Sequence of chain 1.C:
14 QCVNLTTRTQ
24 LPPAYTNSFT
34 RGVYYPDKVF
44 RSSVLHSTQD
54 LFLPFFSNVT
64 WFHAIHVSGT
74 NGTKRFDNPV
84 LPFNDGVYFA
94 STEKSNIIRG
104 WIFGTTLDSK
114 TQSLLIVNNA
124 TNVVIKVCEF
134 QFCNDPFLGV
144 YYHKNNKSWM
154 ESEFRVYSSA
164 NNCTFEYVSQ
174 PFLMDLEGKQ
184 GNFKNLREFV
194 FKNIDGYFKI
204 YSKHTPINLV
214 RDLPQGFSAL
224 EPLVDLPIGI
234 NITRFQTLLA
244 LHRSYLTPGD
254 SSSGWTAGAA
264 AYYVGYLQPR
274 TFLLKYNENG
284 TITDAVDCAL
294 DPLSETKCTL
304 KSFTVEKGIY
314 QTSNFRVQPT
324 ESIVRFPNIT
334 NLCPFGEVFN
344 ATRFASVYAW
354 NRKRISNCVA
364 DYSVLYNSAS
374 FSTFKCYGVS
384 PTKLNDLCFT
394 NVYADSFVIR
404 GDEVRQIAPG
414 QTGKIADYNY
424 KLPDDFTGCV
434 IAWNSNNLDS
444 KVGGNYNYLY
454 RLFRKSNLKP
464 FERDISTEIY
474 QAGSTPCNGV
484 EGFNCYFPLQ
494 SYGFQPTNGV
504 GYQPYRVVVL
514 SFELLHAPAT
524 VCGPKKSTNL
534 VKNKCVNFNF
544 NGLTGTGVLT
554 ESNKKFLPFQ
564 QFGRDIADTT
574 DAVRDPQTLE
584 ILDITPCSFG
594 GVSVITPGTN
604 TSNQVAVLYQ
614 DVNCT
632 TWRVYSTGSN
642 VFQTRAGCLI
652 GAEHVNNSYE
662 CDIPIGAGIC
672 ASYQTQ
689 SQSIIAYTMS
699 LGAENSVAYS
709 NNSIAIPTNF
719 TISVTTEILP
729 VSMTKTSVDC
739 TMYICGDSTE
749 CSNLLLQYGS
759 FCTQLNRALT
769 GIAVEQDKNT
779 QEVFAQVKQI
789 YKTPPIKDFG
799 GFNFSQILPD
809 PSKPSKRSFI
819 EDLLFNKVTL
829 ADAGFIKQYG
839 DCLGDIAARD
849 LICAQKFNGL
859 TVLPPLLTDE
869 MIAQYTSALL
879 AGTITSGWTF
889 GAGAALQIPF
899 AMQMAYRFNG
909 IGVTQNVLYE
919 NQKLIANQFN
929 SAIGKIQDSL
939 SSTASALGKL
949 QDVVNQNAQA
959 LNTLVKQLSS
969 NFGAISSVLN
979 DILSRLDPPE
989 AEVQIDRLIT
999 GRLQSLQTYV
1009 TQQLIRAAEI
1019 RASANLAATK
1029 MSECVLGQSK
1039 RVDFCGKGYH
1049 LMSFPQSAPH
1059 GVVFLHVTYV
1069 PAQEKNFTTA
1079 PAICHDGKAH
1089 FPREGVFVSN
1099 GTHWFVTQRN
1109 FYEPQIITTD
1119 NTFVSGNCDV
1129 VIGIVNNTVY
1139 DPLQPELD

The protein below binds the small molecule below.
Small molecule (SMILES): CC(=O)N[C@H]1[C@H](O[C@H]2[C@H](O)[C@@H](NC(C)=O)CO[C@@H]2CO)O[C@H](CO)[C@@H](O)[C@@H]1O

Binding-site contacts:
Ligand atom C8 contacts residue GLU1072 of chain 1.C at 3.4 Å.
Ligand atom C3 contacts residue ASN1074 of chain 1.C at 3.9 Å.
Ligand atom O7 contacts residue ASN1074 of chain 1.C at 3.1 Å (h-bond).
Ligand atom C6 contacts residue ALA706 of chain 1.C at 4.1 Å (hydrophobic).
Ligand atom C2 contacts residue ASN1074 of chain 1.C at 2.6 Å.
Ligand atom C8 contacts residue ASN1074 of chain 1.C at 4.2 Å.
Ligand atom C5 contacts residue ASN1074 of chain 1.C at 3.8 Å.
Ligand atom C8 contacts residue LYS1073 of chain 1.C at 4.2 Å.
Ligand atom O4 contacts residue SER704 of chain 1.C at 4.2 Å.
Ligand atom C7 contacts residue ASN1074 of chain 1.C at 3.2 Å.
Ligand atom C4 contacts residue ASN1074 of chain 1.C at 4.4 Å.
Ligand atom N2 contacts residue ASN1074 of chain 1.C at 2.9 Å (h-bond).
Ligand atom O7 contacts residue GLU1072 of chain 1.C at 4.4 Å.
Ligand atom C1 contacts residue ASN1074 of chain 1.C at 1.5 Å.
Ligand atom O5 contacts residue ASN1074 of chain 1.C at 2.5 Å (h-bond).
Ligand atom C7 contacts residue GLU1072 of chain 1.C at 4.5 Å.